Binding-site contacts:
Ligand atom C1 contacts residue SER247 of chain 1.A at 3.9 Å.
Ligand atom C7 contacts residue ASP250 of chain 1.A at 4.4 Å.
Ligand atom C5 contacts residue ASN251 of chain 1.A at 3.7 Å.
Ligand atom C4 contacts residue ASN251 of chain 1.A at 4.2 Å.
Ligand atom C8 contacts residue ASN251 of chain 1.A at 4.4 Å.
Ligand atom C1 contacts residue THR249 of chain 1.A at 4.2 Å.
Ligand atom N2 contacts residue ASN251 of chain 1.A at 2.9 Å (h-bond).
Ligand atom C3 contacts residue ASN251 of chain 1.A at 3.8 Å.
Ligand atom C7 contacts residue ASN251 of chain 1.A at 3.2 Å.
Ligand atom C1 contacts residue ASN251 of chain 1.A at 1.4 Å.
Ligand atom O7 contacts residue ASN251 of chain 1.A at 3.2 Å (h-bond).
Ligand atom C5 contacts residue SER247 of chain 1.A at 4.3 Å.
Ligand atom O5 contacts residue ASN251 of chain 1.A at 2.4 Å (h-bond).
Ligand atom O5 contacts residue SER247 of chain 1.A at 4.1 Å.
Ligand atom C8 contacts residue ASP250 of chain 1.A at 3.3 Å.
Ligand atom C2 contacts residue ASN251 of chain 1.A at 2.5 Å.

Sequence of chain 1.A:
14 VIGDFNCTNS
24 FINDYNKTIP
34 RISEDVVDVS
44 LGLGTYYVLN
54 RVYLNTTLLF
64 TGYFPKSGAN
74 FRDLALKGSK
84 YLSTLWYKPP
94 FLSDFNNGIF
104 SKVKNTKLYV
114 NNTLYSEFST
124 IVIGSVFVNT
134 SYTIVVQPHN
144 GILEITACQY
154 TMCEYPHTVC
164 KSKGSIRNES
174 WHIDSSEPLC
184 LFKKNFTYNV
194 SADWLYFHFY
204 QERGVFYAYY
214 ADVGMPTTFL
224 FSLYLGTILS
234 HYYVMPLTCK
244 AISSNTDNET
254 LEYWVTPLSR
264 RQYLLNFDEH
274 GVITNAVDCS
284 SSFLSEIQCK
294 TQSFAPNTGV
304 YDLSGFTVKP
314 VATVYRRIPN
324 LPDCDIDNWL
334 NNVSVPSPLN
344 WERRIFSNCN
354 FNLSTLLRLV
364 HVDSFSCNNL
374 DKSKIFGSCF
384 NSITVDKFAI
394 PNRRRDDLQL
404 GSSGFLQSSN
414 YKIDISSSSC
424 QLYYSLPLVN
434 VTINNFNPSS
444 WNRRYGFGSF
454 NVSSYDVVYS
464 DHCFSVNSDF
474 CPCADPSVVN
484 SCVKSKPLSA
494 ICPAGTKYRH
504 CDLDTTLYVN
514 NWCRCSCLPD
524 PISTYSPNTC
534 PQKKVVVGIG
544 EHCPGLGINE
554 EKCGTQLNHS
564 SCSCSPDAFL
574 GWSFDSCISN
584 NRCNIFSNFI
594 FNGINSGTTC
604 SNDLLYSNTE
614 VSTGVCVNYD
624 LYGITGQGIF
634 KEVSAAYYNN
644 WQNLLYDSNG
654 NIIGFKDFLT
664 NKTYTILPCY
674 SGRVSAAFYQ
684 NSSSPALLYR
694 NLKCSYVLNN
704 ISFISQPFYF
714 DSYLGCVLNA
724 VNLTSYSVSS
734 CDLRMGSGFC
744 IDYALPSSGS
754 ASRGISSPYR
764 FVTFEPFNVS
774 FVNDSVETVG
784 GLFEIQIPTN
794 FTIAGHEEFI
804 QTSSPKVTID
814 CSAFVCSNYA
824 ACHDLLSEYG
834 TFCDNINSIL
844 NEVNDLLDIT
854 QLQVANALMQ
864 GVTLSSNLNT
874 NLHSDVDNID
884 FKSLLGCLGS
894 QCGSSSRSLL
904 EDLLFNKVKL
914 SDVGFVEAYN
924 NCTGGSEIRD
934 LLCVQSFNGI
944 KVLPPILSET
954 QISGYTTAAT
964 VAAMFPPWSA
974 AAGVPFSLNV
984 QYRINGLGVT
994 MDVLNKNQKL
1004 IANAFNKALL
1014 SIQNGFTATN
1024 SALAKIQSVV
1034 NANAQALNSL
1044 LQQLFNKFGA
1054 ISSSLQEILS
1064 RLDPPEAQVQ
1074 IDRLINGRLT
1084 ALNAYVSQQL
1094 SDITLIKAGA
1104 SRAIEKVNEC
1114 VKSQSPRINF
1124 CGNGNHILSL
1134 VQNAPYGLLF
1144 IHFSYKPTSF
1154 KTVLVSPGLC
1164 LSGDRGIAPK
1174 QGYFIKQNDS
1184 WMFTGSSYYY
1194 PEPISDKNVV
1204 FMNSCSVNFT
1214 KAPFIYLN

The protein below binds the small molecule below.
Small molecule (SMILES): CC(=O)N[C@@H]1[C@@H](O)[C@H](O)[C@@H](CO)O[C@H]1O